Sequence of chain 1.C:
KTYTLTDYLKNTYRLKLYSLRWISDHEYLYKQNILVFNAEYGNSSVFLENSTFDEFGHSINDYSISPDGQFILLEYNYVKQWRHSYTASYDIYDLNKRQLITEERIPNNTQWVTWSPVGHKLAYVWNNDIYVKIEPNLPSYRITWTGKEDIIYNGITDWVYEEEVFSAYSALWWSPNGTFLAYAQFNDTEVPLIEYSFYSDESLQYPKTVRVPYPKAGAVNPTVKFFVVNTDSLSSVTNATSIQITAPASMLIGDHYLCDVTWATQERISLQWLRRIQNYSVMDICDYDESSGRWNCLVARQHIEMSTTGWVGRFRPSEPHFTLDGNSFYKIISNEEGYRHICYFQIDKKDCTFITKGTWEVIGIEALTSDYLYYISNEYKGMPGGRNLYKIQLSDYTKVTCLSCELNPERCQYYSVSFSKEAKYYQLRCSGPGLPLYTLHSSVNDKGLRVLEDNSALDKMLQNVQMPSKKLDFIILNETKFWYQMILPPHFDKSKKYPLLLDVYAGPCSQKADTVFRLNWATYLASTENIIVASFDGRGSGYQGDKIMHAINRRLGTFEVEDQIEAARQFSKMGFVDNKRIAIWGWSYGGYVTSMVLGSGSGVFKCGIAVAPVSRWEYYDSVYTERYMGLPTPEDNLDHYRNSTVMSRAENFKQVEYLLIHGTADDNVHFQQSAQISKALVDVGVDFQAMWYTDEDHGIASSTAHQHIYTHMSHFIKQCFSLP

Binding-site contacts:
Ligand atom C7 contacts residue ASN203 of chain 1.C at 3.6 Å.
Ligand atom C1 contacts residue ASN203 of chain 1.C at 1.4 Å.
Ligand atom C6 contacts residue GLU206 of chain 1.C at 3.7 Å.
Ligand atom O5 contacts residue THR205 of chain 1.C at 3.6 Å.
Ligand atom N2 contacts residue ASN203 of chain 1.C at 3.0 Å (h-bond).
Ligand atom O7 contacts residue GLN201 of chain 1.C at 3.7 Å.
Ligand atom C6 contacts residue THR205 of chain 1.C at 3.9 Å.
Ligand atom C1 contacts residue ILE168 of chain 1.C at 4.4 Å (hydrophobic).
Ligand atom O5 contacts residue ASN203 of chain 1.C at 2.3 Å (h-bond).
Ligand atom O7 contacts residue LYS241 of chain 1.C at 3.7 Å.
Ligand atom O7 contacts residue ASN203 of chain 1.C at 3.6 Å.
Ligand atom C7 contacts residue ILE168 of chain 1.C at 3.7 Å (hydrophobic).
Ligand atom C5 contacts residue THR205 of chain 1.C at 3.6 Å.
Ligand atom C2 contacts residue ASN203 of chain 1.C at 2.4 Å.
Ligand atom O6 contacts residue GLU206 of chain 1.C at 3.0 Å (salt-bridge).
Ligand atom C1 contacts residue THR205 of chain 1.C at 3.5 Å.
Ligand atom C3 contacts residue ASN203 of chain 1.C at 3.8 Å.
Ligand atom O7 contacts residue THR205 of chain 1.C at 3.9 Å.
Ligand atom C4 contacts residue ASN203 of chain 1.C at 4.2 Å.
Ligand atom O7 contacts residue ILE168 of chain 1.C at 4.2 Å.
Ligand atom C5 contacts residue ASN203 of chain 1.C at 3.6 Å.
Ligand atom N2 contacts residue ILE168 of chain 1.C at 3.6 Å.
Ligand atom C8 contacts residue ILE168 of chain 1.C at 3.8 Å (hydrophobic).

The protein below binds the small molecule below.
Small molecule (SMILES): CC(=O)N[C@H]1[C@H](O[C@H]2[C@H](O)[C@@H](NC(C)=O)CO[C@@H]2CO)O[C@H](CO)[C@@H](O)[C@@H]1O